Binding-site contacts:
Ligand atom C2 contacts residue GLY15 of chain 1.L at 3.6 Å.
Ligand atom O20 contacts residue PHE386 of chain 1.K at 3.2 Å.
Ligand atom C15 contacts residue TRP364 of chain 1.K at 3.4 Å (hydrophobic).
Ligand atom C9 contacts residue PRO336 of chain 1.K at 3.7 Å (hydrophobic).
Ligand atom C9 contacts residue TRP370 of chain 1.K at 3.5 Å (hydrophobic).
Ligand atom C7 contacts residue ASN335 of chain 1.K at 3.4 Å.
Ligand atom O13 contacts residue GLY15 of chain 1.L at 3.6 Å.
Ligand atom C14 contacts residue TRP384 of chain 1.K at 3.5 Å (hydrophobic).
Ligand atom C7 contacts residue CYS14 of chain 1.L at 3.6 Å (hydrophobic).
Ligand atom C14 contacts residue TRP370 of chain 1.K at 3.7 Å (hydrophobic).
Ligand atom C4 contacts residue GLY15 of chain 1.L at 3.5 Å.
Ligand atom O13 contacts residue CYS14 of chain 1.L at 3.2 Å.
Ligand atom N16 contacts residue TRP364 of chain 1.K at 3.2 Å.
Ligand atom O20 contacts residue SER363 of chain 1.K at 3.7 Å.
Ligand atom C18 contacts residue TRP370 of chain 1.K at 3.8 Å (hydrophobic).
Ligand atom O13 contacts residue ASN335 of chain 1.K at 2.9 Å (h-bond).
Ligand atom N16 contacts residue HIS362 of chain 1.K at 2.9 Å (h-bond).
Ligand atom C5 contacts residue PRO336 of chain 1.K at 3.6 Å (hydrophobic).
Ligand atom C18 contacts residue TRP384 of chain 1.K at 3.6 Å (hydrophobic).
Ligand atom O20 contacts residue TRP364 of chain 1.K at 3.2 Å (h-bond).
Ligand atom C15 contacts residue HIS362 of chain 1.K at 3.3 Å.
Ligand atom C1 contacts residue GLN10 of chain 1.L at 3.2 Å.
Ligand atom N10 contacts residue GLU361 of chain 1.K at 3.4 Å (salt-bridge).
Ligand atom O11 contacts residue TRP370 of chain 1.K at 3.1 Å (h-bond).
Ligand atom C2 contacts residue CYS11 of chain 1.L at 3.2 Å (hydrophobic).
Ligand atom O19 contacts residue PRO336 of chain 1.K at 3.5 Å.
Ligand atom O20 contacts residue TRP370 of chain 1.K at 3.5 Å.
Ligand atom O11 contacts residue GLU361 of chain 1.K at 3.0 Å (salt-bridge).
Ligand atom O19 contacts residue TRP364 of chain 1.K at 3.2 Å (h-bond).
Ligand atom C6 contacts residue PRO336 of chain 1.K at 3.5 Å (hydrophobic).
Ligand atom O19 contacts residue HIS362 of chain 1.K at 3.1 Å (h-bond).
Ligand atom C7 contacts residue GLY15 of chain 1.L at 3.7 Å.
Ligand atom C2 contacts residue HIS337 of chain 1.K at 3.4 Å.
Ligand atom C17 contacts residue TRP364 of chain 1.K at 3.5 Å (hydrophobic).
Ligand atom C3 contacts residue GLY15 of chain 1.L at 3.2 Å.
Ligand atom O19 contacts residue ASN335 of chain 1.K at 3.5 Å.
Ligand atom C3 contacts residue CYS11 of chain 1.L at 3.2 Å (hydrophobic).
Ligand atom O13 contacts residue GLN13 of chain 1.L at 3.4 Å (h-bond).
Ligand atom C17 contacts residue TRP370 of chain 1.K at 3.6 Å (hydrophobic).
Ligand atom C3 contacts residue ASN12 of chain 1.L at 3.6 Å.

A protein and the small-molecule ligand that binds it are described below.
Small molecule (SMILES): Nc1cccc2c1C(=O)N([C@H]1CCC(=O)NC1=O)C2=O

Sequence of chain 1.L:
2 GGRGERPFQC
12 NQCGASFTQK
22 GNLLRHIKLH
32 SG

Sequence of chain 1.K:
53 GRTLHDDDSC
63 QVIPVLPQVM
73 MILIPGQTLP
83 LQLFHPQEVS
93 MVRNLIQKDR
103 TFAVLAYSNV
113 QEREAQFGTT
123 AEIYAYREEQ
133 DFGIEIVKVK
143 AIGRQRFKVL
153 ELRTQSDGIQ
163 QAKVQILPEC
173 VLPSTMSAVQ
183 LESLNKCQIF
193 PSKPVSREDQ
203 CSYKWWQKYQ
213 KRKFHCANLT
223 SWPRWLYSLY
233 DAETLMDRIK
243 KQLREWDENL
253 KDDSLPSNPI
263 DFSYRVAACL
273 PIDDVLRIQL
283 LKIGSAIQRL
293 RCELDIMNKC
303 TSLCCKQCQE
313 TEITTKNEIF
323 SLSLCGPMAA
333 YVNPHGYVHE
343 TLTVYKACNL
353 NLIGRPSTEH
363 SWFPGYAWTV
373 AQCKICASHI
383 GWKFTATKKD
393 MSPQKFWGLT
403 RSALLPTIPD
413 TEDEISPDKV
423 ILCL